Sequence of chain 1.R:
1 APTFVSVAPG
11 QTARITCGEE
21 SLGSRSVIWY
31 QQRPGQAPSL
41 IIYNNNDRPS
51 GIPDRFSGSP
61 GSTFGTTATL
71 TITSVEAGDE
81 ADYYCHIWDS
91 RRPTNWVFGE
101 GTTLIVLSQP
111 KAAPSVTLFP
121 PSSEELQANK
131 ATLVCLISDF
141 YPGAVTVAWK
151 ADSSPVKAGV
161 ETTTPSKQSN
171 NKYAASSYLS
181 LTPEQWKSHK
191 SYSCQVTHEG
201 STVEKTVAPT

Binding-site contacts:
Ligand atom C2 contacts residue VAL107 of chain 1.S at 3.7 Å (hydrophobic).
Ligand atom C2 contacts residue ASN300 of chain 1.E at 2.5 Å.
Ligand atom O3 contacts residue GLY61 of chain 1.R at 3.5 Å (h-bond).
Ligand atom O3 contacts residue SER62 of chain 1.R at 3.8 Å.
Ligand atom O5 contacts residue GLY106 of chain 1.S at 3.8 Å.
Ligand atom O3 contacts residue PRO60 of chain 1.R at 3.7 Å.
Ligand atom C7 contacts residue VAL107 of chain 1.S at 3.4 Å (hydrophobic).
Ligand atom C8 contacts residue HIS298 of chain 1.E at 3.1 Å.
Ligand atom O6 contacts residue ASP379 of chain 1.E at 3.6 Å (salt-bridge).
Ligand atom C6 contacts residue ARG103 of chain 1.S at 3.8 Å.
Ligand atom C3 contacts residue ASN300 of chain 1.E at 3.8 Å.
Ligand atom C8 contacts residue THR266 of chain 1.E at 3.4 Å.
Ligand atom O5 contacts residue THR382 of chain 1.E at 3.9 Å.
Ligand atom C4 contacts residue GLY106 of chain 1.S at 3.3 Å.
Ligand atom O5 contacts residue ASN300 of chain 1.E at 2.4 Å (h-bond).
Ligand atom C8 contacts residue VAL107 of chain 1.S at 4.1 Å (hydrophobic).
Ligand atom C2 contacts residue GLY106 of chain 1.S at 4.0 Å.
Ligand atom O3 contacts residue GLY106 of chain 1.S at 3.2 Å (h-bond).
Ligand atom C3 contacts residue GLY106 of chain 1.S at 3.7 Å.
Ligand atom C6 contacts residue THR382 of chain 1.E at 3.8 Å.
Ligand atom C1 contacts residue GLY106 of chain 1.S at 3.6 Å.
Ligand atom C3 contacts residue ARG103 of chain 1.S at 3.9 Å.
Ligand atom C4 contacts residue ARG103 of chain 1.S at 3.7 Å.
Ligand atom C7 contacts residue ASN300 of chain 1.E at 3.5 Å.
Ligand atom O4 contacts residue ARG103 of chain 1.S at 3.0 Å (salt-bridge).
Ligand atom O5 contacts residue ILE104 of chain 1.S at 4.1 Å.
Ligand atom C5 contacts residue ARG103 of chain 1.S at 3.6 Å.
Ligand atom O4 contacts residue GLY106 of chain 1.S at 4.0 Å.
Ligand atom O4 contacts residue ILE104 of chain 1.S at 3.4 Å (h-bond).
Ligand atom N2 contacts residue ASN300 of chain 1.E at 2.9 Å (h-bond).
Ligand atom O7 contacts residue VAL107 of chain 1.S at 2.7 Å (h-bond).
Ligand atom O4 contacts residue ASN45 of chain 1.R at 3.0 Å (h-bond).
Ligand atom C1 contacts residue ASN300 of chain 1.E at 1.4 Å.
Ligand atom C1 contacts residue VAL107 of chain 1.S at 3.8 Å (hydrophobic).
Ligand atom O5 contacts residue VAL107 of chain 1.S at 3.4 Å.
Ligand atom C6 contacts residue ILE104 of chain 1.S at 3.6 Å (hydrophobic).
Ligand atom C5 contacts residue ASN300 of chain 1.E at 3.6 Å.
Ligand atom C8 contacts residue ASN300 of chain 1.E at 3.7 Å.
Ligand atom C3 contacts residue SER62 of chain 1.R at 3.9 Å.
Ligand atom O4 contacts residue VAL107 of chain 1.S at 3.4 Å.

Sequence of chain 1.E:
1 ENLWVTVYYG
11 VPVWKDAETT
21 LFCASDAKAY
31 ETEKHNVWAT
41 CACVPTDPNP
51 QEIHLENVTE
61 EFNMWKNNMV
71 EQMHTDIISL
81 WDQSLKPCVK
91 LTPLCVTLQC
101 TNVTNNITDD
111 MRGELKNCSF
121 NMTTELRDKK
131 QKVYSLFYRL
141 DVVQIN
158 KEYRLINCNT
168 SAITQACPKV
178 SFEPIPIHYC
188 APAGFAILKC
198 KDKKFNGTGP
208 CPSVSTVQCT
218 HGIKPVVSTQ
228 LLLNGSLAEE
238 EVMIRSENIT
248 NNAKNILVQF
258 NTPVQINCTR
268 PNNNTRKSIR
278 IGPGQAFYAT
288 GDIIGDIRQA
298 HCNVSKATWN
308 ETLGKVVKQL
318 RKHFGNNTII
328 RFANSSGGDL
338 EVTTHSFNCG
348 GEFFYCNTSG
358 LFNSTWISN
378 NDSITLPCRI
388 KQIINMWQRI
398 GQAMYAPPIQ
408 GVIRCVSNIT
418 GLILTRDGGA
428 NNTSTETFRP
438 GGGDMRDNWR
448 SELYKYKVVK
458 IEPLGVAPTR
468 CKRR

Sequence of chain 1.S:
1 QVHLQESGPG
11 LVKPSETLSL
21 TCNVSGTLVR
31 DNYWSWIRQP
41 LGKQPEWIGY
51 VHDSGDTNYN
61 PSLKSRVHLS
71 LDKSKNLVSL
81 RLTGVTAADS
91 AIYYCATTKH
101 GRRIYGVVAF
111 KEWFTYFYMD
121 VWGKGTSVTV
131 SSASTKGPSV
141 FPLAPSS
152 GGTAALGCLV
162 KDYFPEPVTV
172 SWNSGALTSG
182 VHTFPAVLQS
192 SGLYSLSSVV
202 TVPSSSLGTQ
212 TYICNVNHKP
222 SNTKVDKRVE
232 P

This protein binds this small molecule.
Small molecule (SMILES): CC(=O)N[C@H]1[C@H](O[C@H]2[C@H](O)[C@@H](NC(C)=O)CO[C@@H]2CO)O[C@H](CO)[C@@H](O[C@@H]2O[C@H](CO[C@H]3O[C@H](CO[C@H]4O[C@H](CO)[C@@H](O)[C@H](O)[C@@H]4O)[C@@H](O)[C@H](O[C@H]4O[C@H](CO)[C@@H](O)[C@H](O)[C@@H]4O)[C@@H]3O)[C@@H](O)[C@H](O[C@H]3O[C@H](CO)[C@@H](O)[C@H](O)[C@@H]3O[C@H]3O[C@H](CO)[C@@H](O)[C@H](O)[C@@H]3O)[C@@H]2O)[C@@H]1O